Sequence of chain 1.B:
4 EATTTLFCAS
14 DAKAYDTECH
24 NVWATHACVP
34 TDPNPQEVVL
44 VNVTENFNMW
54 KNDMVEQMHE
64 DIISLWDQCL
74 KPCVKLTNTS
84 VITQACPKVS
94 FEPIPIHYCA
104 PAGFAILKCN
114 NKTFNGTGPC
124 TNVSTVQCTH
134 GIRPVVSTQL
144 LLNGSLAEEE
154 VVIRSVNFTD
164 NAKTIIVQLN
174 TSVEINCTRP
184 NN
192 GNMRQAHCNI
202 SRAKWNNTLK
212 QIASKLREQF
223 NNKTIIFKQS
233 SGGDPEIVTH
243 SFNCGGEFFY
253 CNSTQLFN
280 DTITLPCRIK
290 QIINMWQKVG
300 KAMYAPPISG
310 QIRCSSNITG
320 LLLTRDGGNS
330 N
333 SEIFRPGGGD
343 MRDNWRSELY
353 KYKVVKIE

Binding-site contacts:
Ligand atom C5 contacts residue ASN179 of chain 1.B at 3.8 Å.
Ligand atom C2 contacts residue ASN179 of chain 1.B at 2.5 Å.
Ligand atom C1 contacts residue ASN179 of chain 1.B at 1.4 Å.
Ligand atom C8 contacts residue ARG312 of chain 1.B at 4.0 Å.
Ligand atom O7 contacts residue SER314 of chain 1.B at 3.7 Å.
Ligand atom O5 contacts residue ASN179 of chain 1.B at 2.5 Å (h-bond).
Ligand atom O7 contacts residue ASN179 of chain 1.B at 3.2 Å.
Ligand atom N2 contacts residue ASN179 of chain 1.B at 2.7 Å (h-bond).
Ligand atom O6 contacts residue GLU177 of chain 1.B at 4.4 Å.
Ligand atom C8 contacts residue ASN179 of chain 1.B at 4.3 Å.
Ligand atom C7 contacts residue ASN179 of chain 1.B at 3.2 Å.
Ligand atom C8 contacts residue THR181 of chain 1.B at 3.6 Å.
Ligand atom C4 contacts residue ASN179 of chain 1.B at 4.3 Å.
Ligand atom C3 contacts residue ASN179 of chain 1.B at 3.7 Å.

The small molecule below binds the protein below.
Small molecule (SMILES): CC(=O)N[C@@H]1[C@@H](O)[C@H](O)[C@@H](CO)O[C@H]1O